A small-molecule ligand and the protein it binds are described below.
Small molecule (SMILES): CSCC[C@@H](N)C(=O)O

Binding-site contacts:
Ligand atom CG contacts residue ASN113 of chain 1.D at 3.4 Å.
Ligand atom CE contacts residue TYR63 of chain 1.D at 3.6 Å (hydrophobic).
Ligand atom N contacts residue ASN198 of chain 1.D at 2.8 Å (h-bond).
Ligand atom CE contacts residue GLN59 of chain 1.D at 3.7 Å.
Ligand atom O contacts residue THR83 of chain 1.D at 4.0 Å.
Ligand atom C contacts residue ASN173 of chain 1.D at 3.9 Å.
Ligand atom OXT contacts residue ARG116 of chain 1.D at 3.0 Å (salt-bridge).
Ligand atom C contacts residue ARG116 of chain 1.D at 3.6 Å.
Ligand atom O contacts residue ARG116 of chain 1.D at 3.6 Å.
Ligand atom SD contacts residue PHE58 of chain 1.D at 4.4 Å.
Ligand atom CB contacts residue TYR41 of chain 1.D at 3.3 Å (hydrophobic).
Ligand atom CB contacts residue PHE58 of chain 1.D at 3.7 Å (hydrophobic).
Ligand atom O contacts residue ALA84 of chain 1.D at 4.5 Å.
Ligand atom O contacts residue TYR196 of chain 1.D at 3.8 Å.
Ligand atom N contacts residue PHE58 of chain 1.D at 3.4 Å (h-bond).
Ligand atom SD contacts residue GLN59 of chain 1.D at 3.9 Å.
Ligand atom SD contacts residue HIS60 of chain 1.D at 3.4 Å (h-bond).
Ligand atom CA contacts residue PHE58 of chain 1.D at 3.7 Å (hydrophobic).
Ligand atom C contacts residue HIS60 of chain 1.D at 3.8 Å.
Ligand atom CG contacts residue TYR41 of chain 1.D at 3.6 Å (hydrophobic).
Ligand atom N contacts residue ASN175 of chain 1.D at 3.9 Å.
Ligand atom SD contacts residue ASN113 of chain 1.D at 3.6 Å.
Ligand atom CA contacts residue HIS60 of chain 1.D at 4.1 Å.
Ligand atom OXT contacts residue ASN113 of chain 1.D at 4.1 Å.
Ligand atom CA contacts residue ASN175 of chain 1.D at 4.4 Å.
Ligand atom CA contacts residue ASN198 of chain 1.D at 3.4 Å.
Ligand atom SD contacts residue TYR63 of chain 1.D at 3.7 Å.
Ligand atom OXT contacts residue GLY174 of chain 1.D at 4.4 Å.
Ligand atom O contacts residue ASN198 of chain 1.D at 2.9 Å (h-bond).
Ligand atom OXT contacts residue HIS60 of chain 1.D at 4.3 Å.
Ligand atom C contacts residue ASN198 of chain 1.D at 3.8 Å.
Ligand atom N contacts residue PHE14 of chain 1.D at 4.1 Å.
Ligand atom CG contacts residue ASN173 of chain 1.D at 3.7 Å.
Ligand atom CE contacts residue TYR41 of chain 1.D at 3.6 Å (hydrophobic).
Ligand atom CB contacts residue ASN173 of chain 1.D at 4.0 Å.
Ligand atom CE contacts residue PHE58 of chain 1.D at 3.8 Å (hydrophobic).
Ligand atom OXT contacts residue ASN173 of chain 1.D at 2.8 Å (h-bond).
Ligand atom CG contacts residue HIS60 of chain 1.D at 3.8 Å.
Ligand atom O contacts residue HIS60 of chain 1.D at 3.7 Å.
Ligand atom CB contacts residue ASN175 of chain 1.D at 3.9 Å.

Sequence of chain 1.D:
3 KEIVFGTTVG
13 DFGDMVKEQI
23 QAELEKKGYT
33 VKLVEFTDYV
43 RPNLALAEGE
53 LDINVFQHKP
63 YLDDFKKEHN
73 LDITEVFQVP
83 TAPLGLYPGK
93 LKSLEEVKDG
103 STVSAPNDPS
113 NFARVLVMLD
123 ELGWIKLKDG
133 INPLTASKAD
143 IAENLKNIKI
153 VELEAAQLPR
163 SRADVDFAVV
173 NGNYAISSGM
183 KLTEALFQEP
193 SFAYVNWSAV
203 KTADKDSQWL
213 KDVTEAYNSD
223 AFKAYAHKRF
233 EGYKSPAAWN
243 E